Binding-site contacts:
Ligand atom C6 contacts residue ALA278 of chain 1.A at 4.4 Å (hydrophobic).
Ligand atom O6 contacts residue ALA278 of chain 1.A at 3.5 Å.
Ligand atom O7 contacts residue ASN275 of chain 1.A at 3.7 Å.
Ligand atom O7 contacts residue ASN272 of chain 1.A at 4.3 Å.
Ligand atom O6 contacts residue SER277 of chain 1.A at 3.5 Å (h-bond).
Ligand atom C5 contacts residue ASN275 of chain 1.A at 3.6 Å.
Ligand atom C1 contacts residue ASN275 of chain 1.A at 1.4 Å.
Ligand atom C6 contacts residue VAL333 of chain 1.A at 4.2 Å (hydrophobic).
Ligand atom C6 contacts residue SER277 of chain 1.A at 4.4 Å.
Ligand atom C3 contacts residue ASN275 of chain 1.A at 3.8 Å.
Ligand atom C1 contacts residue ALA278 of chain 1.A at 4.3 Å (hydrophobic).
Ligand atom C7 contacts residue ASN275 of chain 1.A at 3.5 Å.
Ligand atom C2 contacts residue ASN275 of chain 1.A at 2.5 Å.
Ligand atom C4 contacts residue ASN275 of chain 1.A at 4.2 Å.
Ligand atom C5 contacts residue SER277 of chain 1.A at 4.2 Å.
Ligand atom O5 contacts residue ALA278 of chain 1.A at 3.6 Å.
Ligand atom O5 contacts residue ASN275 of chain 1.A at 2.4 Å (h-bond).
Ligand atom O6 contacts residue VAL333 of chain 1.A at 4.3 Å.
Ligand atom N2 contacts residue ASN275 of chain 1.A at 2.9 Å (h-bond).

The protein below binds the small molecule below.
Small molecule (SMILES): CC(=O)N[C@@H]1[C@@H](O)[C@H](O)[C@@H](CO)O[C@H]1O

Sequence of chain 1.A:
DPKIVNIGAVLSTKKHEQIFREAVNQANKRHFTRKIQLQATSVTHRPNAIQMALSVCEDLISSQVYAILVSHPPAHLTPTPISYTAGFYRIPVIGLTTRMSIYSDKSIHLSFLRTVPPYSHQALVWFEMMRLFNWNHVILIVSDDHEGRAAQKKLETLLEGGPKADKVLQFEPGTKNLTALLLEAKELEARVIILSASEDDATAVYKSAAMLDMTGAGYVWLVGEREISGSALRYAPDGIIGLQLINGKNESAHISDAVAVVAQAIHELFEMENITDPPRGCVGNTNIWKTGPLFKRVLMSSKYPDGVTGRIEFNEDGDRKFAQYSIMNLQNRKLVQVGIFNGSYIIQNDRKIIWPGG